A protein and the small-molecule ligand that binds it are described below.
Small molecule (SMILES): CC(=O)N[C@@H]1[C@@H](O)[C@H](O)[C@@H](CO)O[C@H]1O

Binding-site contacts:
Ligand atom C7 contacts residue ASN256 of chain 8.A at 3.6 Å.
Ligand atom C6 contacts residue THR258 of chain 8.A at 4.0 Å.
Ligand atom C5 contacts residue THR258 of chain 8.A at 4.2 Å.
Ligand atom O7 contacts residue ASN256 of chain 8.A at 3.6 Å.
Ligand atom O5 contacts residue GLU259 of chain 8.A at 4.4 Å.
Ligand atom C5 contacts residue ASN256 of chain 8.A at 3.6 Å.
Ligand atom C4 contacts residue ASN256 of chain 8.A at 4.2 Å.
Ligand atom C2 contacts residue ASN256 of chain 8.A at 2.5 Å.
Ligand atom N2 contacts residue ASN256 of chain 8.A at 3.0 Å (h-bond).
Ligand atom C3 contacts residue ASN256 of chain 8.A at 3.8 Å.
Ligand atom O5 contacts residue ASN256 of chain 8.A at 2.4 Å (h-bond).
Ligand atom C1 contacts residue ASN256 of chain 8.A at 1.4 Å.

Sequence of chain 8.A:
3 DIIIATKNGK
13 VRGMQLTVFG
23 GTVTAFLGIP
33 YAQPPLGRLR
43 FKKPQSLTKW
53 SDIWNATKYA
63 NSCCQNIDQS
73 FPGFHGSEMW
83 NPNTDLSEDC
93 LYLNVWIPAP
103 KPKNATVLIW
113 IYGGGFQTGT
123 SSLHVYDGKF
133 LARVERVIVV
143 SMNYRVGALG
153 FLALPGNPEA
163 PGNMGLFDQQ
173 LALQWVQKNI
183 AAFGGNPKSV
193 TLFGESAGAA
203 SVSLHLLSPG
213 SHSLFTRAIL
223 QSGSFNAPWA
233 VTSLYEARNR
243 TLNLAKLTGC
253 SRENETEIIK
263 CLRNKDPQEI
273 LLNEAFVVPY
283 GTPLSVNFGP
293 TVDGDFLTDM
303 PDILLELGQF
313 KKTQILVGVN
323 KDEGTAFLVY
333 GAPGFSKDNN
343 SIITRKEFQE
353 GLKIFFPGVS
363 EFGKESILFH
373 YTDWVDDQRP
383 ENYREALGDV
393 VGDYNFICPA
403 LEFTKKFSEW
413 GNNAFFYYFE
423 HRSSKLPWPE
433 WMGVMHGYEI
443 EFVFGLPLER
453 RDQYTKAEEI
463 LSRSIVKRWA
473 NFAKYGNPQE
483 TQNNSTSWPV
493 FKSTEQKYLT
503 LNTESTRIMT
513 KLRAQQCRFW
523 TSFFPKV